Sequence of chain 1.B:
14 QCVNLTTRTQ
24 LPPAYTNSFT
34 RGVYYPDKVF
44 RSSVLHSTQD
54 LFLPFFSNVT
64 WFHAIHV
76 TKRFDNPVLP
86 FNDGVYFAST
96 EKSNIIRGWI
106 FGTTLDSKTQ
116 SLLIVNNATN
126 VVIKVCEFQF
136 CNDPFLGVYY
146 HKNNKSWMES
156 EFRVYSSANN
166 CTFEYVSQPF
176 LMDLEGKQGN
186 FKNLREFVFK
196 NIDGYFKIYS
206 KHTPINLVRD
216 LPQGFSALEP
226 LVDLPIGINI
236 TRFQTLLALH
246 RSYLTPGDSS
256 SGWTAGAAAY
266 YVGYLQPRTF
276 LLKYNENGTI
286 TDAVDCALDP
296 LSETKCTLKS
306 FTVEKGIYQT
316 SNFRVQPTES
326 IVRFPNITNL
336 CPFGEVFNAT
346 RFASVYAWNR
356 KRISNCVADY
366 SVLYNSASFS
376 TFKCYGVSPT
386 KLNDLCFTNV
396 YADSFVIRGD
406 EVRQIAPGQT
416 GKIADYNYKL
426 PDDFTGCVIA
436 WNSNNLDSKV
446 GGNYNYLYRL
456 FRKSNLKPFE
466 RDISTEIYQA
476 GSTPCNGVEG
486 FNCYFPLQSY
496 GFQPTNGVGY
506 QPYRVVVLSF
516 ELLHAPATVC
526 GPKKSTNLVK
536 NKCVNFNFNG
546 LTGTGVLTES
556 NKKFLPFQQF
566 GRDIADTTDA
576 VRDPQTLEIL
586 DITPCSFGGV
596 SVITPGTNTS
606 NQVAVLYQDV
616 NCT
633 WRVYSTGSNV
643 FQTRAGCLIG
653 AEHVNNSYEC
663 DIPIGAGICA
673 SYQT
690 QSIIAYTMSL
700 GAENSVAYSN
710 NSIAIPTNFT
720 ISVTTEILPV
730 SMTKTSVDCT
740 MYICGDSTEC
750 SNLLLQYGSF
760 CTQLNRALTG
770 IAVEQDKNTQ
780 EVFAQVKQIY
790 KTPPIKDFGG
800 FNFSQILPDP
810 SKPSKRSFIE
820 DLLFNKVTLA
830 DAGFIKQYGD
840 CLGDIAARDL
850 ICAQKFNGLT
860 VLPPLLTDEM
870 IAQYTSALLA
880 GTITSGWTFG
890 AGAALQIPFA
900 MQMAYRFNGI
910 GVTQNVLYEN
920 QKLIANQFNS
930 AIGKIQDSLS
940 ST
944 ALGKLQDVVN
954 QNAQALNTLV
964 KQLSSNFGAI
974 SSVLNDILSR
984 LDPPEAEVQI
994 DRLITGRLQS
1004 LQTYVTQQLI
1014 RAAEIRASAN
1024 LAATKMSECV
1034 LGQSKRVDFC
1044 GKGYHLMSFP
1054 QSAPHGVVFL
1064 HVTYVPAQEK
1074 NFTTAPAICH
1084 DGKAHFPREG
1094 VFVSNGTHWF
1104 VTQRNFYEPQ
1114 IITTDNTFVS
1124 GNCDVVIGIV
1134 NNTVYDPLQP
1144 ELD

The small molecule below binds the protein below.
Small molecule (SMILES): CC(=O)N[C@@H]1[C@@H](O)[C@H](O)[C@@H](CO)O[C@H]1O

Binding-site contacts:
Ligand atom O5 contacts residue ASN234 of chain 1.B at 2.4 Å (h-bond).
Ligand atom O5 contacts residue THR108 of chain 1.B at 4.1 Å.
Ligand atom C8 contacts residue ASN460 of chain 1.A at 4.0 Å.
Ligand atom C1 contacts residue ASN234 of chain 1.B at 1.4 Å.
Ligand atom O7 contacts residue ASN460 of chain 1.A at 4.0 Å.
Ligand atom C2 contacts residue ASN234 of chain 1.B at 2.4 Å.
Ligand atom O7 contacts residue SER459 of chain 1.A at 3.3 Å (h-bond).
Ligand atom C7 contacts residue ASN234 of chain 1.B at 4.1 Å.
Ligand atom O5 contacts residue THR236 of chain 1.B at 4.5 Å.
Ligand atom N2 contacts residue ASN234 of chain 1.B at 2.8 Å (h-bond).
Ligand atom C8 contacts residue LYS462 of chain 1.A at 3.6 Å.
Ligand atom C4 contacts residue ASN234 of chain 1.B at 4.2 Å.
Ligand atom C5 contacts residue ASN234 of chain 1.B at 3.6 Å.
Ligand atom C7 contacts residue ASN460 of chain 1.A at 4.4 Å.
Ligand atom C8 contacts residue GLU465 of chain 1.A at 4.5 Å.
Ligand atom C1 contacts residue THR236 of chain 1.B at 4.5 Å.
Ligand atom O3 contacts residue SER459 of chain 1.A at 3.4 Å (h-bond).
Ligand atom C7 contacts residue SER459 of chain 1.A at 4.5 Å.
Ligand atom C3 contacts residue ASN234 of chain 1.B at 3.7 Å.
Ligand atom O7 contacts residue ARG457 of chain 1.A at 3.8 Å.

Sequence of chain 1.A:
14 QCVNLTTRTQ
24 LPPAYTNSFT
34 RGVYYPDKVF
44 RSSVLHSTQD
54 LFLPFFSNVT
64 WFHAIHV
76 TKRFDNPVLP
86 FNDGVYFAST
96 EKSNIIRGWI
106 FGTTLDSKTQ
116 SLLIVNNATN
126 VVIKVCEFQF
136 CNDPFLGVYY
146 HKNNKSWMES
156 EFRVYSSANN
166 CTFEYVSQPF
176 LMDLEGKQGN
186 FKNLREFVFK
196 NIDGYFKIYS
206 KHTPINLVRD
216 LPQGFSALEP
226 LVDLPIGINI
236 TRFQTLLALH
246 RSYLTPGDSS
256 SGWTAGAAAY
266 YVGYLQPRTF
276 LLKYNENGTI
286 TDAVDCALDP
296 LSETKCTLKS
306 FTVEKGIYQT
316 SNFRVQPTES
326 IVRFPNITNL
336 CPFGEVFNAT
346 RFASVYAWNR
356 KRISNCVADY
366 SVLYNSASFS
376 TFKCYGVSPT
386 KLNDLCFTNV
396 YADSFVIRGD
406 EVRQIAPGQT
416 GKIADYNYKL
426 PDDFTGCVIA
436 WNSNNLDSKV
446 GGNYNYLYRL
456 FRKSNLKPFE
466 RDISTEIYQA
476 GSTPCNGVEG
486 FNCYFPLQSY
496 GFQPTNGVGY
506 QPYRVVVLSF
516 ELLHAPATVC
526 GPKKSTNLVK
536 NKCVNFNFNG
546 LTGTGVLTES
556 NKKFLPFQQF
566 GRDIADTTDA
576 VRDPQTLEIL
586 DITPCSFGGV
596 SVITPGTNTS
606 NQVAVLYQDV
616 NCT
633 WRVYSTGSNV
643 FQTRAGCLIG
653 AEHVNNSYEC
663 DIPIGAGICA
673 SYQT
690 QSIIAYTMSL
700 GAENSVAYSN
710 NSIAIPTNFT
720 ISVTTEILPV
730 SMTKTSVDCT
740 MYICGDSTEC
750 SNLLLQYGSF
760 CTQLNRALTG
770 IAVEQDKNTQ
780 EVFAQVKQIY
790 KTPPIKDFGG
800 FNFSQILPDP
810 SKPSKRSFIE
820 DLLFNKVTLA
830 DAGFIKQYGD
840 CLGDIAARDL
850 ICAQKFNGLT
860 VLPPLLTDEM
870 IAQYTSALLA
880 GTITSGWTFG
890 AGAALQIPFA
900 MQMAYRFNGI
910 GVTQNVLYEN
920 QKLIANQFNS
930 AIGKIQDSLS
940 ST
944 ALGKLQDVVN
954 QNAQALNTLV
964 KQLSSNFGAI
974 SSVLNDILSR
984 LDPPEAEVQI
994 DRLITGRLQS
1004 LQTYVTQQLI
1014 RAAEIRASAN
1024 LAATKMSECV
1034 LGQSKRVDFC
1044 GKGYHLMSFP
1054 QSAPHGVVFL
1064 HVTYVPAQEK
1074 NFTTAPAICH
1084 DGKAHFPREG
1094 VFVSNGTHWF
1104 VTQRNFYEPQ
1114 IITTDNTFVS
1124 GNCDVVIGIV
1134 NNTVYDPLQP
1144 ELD